Binding-site contacts:
Ligand atom O2 contacts residue SER19 of chain 1.E at 3.7 Å.
Ligand atom C4 contacts residue SER19 of chain 1.E at 3.3 Å.
Ligand atom C2 contacts residue SER19 of chain 1.E at 2.6 Å.
Ligand atom O3 contacts residue SER19 of chain 1.E at 4.4 Å.
Ligand atom C5 contacts residue SER19 of chain 1.E at 3.1 Å.
Ligand atom O4 contacts residue SER19 of chain 1.E at 2.9 Å (h-bond).
Ligand atom C1 contacts residue SER19 of chain 1.E at 1.4 Å.
Ligand atom O5 contacts residue SER19 of chain 1.E at 2.3 Å (h-bond).
Ligand atom C3 contacts residue SER19 of chain 1.E at 3.5 Å.
Ligand atom C6 contacts residue SER19 of chain 1.E at 3.4 Å.

This protein binds this small molecule.
Small molecule (SMILES): C[C@@H]1O[C@H](O)[C@@H](O)[C@H](O)[C@@H]1O

Sequence of chain 1.E:
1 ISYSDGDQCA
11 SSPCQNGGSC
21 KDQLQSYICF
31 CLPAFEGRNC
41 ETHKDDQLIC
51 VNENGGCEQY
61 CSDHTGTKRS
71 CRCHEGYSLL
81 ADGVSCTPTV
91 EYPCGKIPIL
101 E